Sequence of chain 1.A:
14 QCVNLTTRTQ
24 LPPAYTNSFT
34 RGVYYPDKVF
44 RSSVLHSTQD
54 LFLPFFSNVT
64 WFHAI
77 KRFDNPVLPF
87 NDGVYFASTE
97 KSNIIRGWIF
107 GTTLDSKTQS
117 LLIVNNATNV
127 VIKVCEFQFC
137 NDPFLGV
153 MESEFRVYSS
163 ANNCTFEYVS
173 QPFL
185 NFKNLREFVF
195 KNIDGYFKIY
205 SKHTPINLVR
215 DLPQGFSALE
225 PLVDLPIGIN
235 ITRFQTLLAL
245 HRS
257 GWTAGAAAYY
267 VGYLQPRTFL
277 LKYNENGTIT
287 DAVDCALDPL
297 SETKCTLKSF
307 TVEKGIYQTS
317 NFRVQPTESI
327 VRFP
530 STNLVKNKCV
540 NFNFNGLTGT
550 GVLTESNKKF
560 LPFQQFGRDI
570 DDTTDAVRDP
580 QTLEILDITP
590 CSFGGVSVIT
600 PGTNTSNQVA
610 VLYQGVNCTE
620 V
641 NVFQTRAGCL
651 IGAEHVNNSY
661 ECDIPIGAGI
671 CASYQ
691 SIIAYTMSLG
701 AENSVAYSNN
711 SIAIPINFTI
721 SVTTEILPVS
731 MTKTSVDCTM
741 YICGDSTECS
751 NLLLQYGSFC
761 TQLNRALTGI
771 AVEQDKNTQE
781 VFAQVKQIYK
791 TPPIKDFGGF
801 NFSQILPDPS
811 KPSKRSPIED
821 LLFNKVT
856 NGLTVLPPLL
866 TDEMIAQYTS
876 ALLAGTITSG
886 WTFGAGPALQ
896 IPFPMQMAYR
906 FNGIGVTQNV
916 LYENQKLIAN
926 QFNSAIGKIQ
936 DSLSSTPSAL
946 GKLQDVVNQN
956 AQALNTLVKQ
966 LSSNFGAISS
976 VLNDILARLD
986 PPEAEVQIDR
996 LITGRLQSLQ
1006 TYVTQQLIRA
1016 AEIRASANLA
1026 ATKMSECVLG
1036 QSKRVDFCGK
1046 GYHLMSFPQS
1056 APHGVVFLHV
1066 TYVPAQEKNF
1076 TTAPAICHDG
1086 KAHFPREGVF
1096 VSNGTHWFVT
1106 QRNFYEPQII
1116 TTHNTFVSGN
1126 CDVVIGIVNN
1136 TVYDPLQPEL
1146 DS

The small molecule below binds the protein below.
Small molecule (SMILES): CC(=O)N[C@@H]1[C@@H](O)[C@H](O)[C@@H](CO)O[C@H]1O

Sequence of chain 1.C:
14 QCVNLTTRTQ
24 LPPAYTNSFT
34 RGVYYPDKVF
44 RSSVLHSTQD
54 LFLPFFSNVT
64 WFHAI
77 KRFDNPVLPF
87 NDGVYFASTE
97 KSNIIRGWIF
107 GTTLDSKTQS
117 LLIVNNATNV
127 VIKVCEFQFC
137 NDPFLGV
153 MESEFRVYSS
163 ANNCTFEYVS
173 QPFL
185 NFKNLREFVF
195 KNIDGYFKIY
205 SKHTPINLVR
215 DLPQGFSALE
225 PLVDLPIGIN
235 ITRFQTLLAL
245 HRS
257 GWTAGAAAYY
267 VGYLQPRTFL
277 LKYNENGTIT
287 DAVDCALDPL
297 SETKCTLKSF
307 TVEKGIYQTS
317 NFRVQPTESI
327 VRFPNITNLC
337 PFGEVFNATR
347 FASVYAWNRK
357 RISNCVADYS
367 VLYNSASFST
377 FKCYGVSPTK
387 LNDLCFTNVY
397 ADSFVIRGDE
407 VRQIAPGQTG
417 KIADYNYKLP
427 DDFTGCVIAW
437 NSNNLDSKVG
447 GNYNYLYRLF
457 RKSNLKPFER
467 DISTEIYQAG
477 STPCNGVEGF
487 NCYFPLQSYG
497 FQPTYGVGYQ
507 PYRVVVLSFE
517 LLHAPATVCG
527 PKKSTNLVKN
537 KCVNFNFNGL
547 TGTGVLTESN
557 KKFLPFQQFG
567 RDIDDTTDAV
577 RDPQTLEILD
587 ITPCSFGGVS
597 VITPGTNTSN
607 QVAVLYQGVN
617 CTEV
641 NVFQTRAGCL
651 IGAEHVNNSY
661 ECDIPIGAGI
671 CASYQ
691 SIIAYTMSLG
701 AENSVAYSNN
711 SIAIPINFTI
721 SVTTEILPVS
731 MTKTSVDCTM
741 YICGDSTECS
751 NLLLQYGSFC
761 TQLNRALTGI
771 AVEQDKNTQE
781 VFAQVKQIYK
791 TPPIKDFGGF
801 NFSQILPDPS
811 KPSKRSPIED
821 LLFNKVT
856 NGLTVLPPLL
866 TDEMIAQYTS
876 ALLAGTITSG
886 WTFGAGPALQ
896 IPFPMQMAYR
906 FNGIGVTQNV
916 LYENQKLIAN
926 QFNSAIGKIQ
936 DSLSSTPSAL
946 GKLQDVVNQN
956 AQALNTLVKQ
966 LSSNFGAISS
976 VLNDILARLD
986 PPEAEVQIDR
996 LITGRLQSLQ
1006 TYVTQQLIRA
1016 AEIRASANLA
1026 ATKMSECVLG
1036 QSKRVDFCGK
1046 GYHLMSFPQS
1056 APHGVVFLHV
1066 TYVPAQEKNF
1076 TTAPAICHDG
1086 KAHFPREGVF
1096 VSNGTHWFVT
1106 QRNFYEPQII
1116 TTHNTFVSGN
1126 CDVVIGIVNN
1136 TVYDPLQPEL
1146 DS

Binding-site contacts:
Ligand atom C5 contacts residue ASN234 of chain 1.A at 3.7 Å.
Ligand atom O5 contacts residue THR108 of chain 1.A at 3.9 Å.
Ligand atom C7 contacts residue GLU465 of chain 1.C at 3.8 Å.
Ligand atom O5 contacts residue THR236 of chain 1.A at 3.9 Å.
Ligand atom O7 contacts residue GLU465 of chain 1.C at 3.7 Å.
Ligand atom C4 contacts residue ASN234 of chain 1.A at 4.2 Å.
Ligand atom N2 contacts residue ASN234 of chain 1.A at 3.0 Å (h-bond).
Ligand atom O7 contacts residue ASN234 of chain 1.A at 3.0 Å (h-bond).
Ligand atom O6 contacts residue THR236 of chain 1.A at 4.1 Å.
Ligand atom O5 contacts residue ASN234 of chain 1.A at 2.4 Å (h-bond).
Ligand atom C2 contacts residue ASN234 of chain 1.A at 2.5 Å.
Ligand atom C1 contacts residue THR108 of chain 1.A at 4.3 Å.
Ligand atom C3 contacts residue ASN234 of chain 1.A at 3.8 Å.
Ligand atom C7 contacts residue ASN234 of chain 1.A at 3.2 Å.
Ligand atom C1 contacts residue ASN234 of chain 1.A at 1.4 Å.
Ligand atom C8 contacts residue GLU465 of chain 1.C at 3.4 Å.
Ligand atom O6 contacts residue ASN234 of chain 1.A at 4.5 Å.
Ligand atom O6 contacts residue THR108 of chain 1.A at 3.9 Å.
Ligand atom C8 contacts residue ASN234 of chain 1.A at 4.5 Å.
Ligand atom C5 contacts residue THR236 of chain 1.A at 4.0 Å.
Ligand atom C1 contacts residue THR236 of chain 1.A at 4.0 Å.